Binding-site contacts:
Ligand atom C1 contacts residue ASN27 of chain 1.E at 1.3 Å.
Ligand atom O5 contacts residue ASN27 of chain 1.E at 2.3 Å (h-bond).
Ligand atom O5 contacts residue TYR58 of chain 1.E at 3.9 Å.
Ligand atom N2 contacts residue ASN27 of chain 1.E at 2.6 Å (h-bond).
Ligand atom O7 contacts residue ASN27 of chain 1.E at 3.6 Å.
Ligand atom C2 contacts residue ASN27 of chain 1.E at 2.1 Å.
Ligand atom O6 contacts residue TYR58 of chain 1.E at 4.0 Å.
Ligand atom C3 contacts residue ASN27 of chain 1.E at 3.5 Å.
Ligand atom C2 contacts residue TYR58 of chain 1.E at 4.5 Å (hydrophobic).
Ligand atom C1 contacts residue TYR58 of chain 1.E at 4.3 Å (hydrophobic).
Ligand atom C4 contacts residue ASN27 of chain 1.E at 4.0 Å.
Ligand atom C8 contacts residue ASN27 of chain 1.E at 4.5 Å.
Ligand atom C7 contacts residue ASN27 of chain 1.E at 3.4 Å.
Ligand atom C5 contacts residue ASN27 of chain 1.E at 3.5 Å.
Ligand atom C8 contacts residue GLU26 of chain 1.E at 4.3 Å.

The small molecule below binds the protein below.
Small molecule (SMILES): CC(=O)N[C@H]1[C@H](O[C@H]2[C@H](O)[C@@H](NC(C)=O)CO[C@@H]2CO)O[C@H](CO)[C@@H](O[C@@H]2O[C@H](CO)[C@@H](O)[C@H](O)[C@@H]2O)[C@@H]1O

Sequence of chain 1.E:
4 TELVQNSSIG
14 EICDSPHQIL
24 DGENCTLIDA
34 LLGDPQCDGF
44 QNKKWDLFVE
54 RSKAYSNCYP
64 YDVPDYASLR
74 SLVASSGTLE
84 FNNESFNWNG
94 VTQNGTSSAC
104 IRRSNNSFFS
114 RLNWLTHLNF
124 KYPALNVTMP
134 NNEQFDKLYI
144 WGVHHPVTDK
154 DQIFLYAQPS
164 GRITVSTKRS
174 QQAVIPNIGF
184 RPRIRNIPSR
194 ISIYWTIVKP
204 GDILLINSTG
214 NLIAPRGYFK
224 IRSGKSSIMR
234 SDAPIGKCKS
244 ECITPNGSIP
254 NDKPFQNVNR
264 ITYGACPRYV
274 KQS